Sequence of chain 2.D:
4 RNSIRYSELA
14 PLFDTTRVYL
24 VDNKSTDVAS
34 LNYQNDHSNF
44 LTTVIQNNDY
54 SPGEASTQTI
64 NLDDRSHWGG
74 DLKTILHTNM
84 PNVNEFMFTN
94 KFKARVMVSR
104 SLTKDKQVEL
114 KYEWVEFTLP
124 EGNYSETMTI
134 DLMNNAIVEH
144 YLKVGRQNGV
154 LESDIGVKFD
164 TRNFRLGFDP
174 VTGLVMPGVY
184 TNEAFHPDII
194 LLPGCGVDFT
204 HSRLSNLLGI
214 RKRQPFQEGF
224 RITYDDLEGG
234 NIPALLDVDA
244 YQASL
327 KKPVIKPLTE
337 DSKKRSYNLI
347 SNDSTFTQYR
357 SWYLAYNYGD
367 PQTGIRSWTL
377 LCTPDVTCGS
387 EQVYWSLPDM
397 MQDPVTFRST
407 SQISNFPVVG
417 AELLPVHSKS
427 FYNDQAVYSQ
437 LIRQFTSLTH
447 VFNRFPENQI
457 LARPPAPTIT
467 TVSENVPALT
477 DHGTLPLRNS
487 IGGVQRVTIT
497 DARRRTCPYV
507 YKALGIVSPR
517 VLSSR

A protein and the small-molecule ligand that binds it are described below.
Small molecule (SMILES): CC(C)[C@H](NC(=O)[C@@H]1CCCN1C(=O)[C@H](CC(N)=O)NC(=O)[C@H](Cc1ccccc1)NC(=O)[C@@H](N)[C@@H](C)O)C(=O)N[C@@H](Cc1ccc(O)cc1)C(=O)N1CCC[C@H]1C(=O)N[C@@H](Cc1ccc(O)cc1)C(=O)N[C@@H](CC(=O)O)C(=O)N[C@H](C=O)[C@@H](C)O

Sequence of chain 2.E:
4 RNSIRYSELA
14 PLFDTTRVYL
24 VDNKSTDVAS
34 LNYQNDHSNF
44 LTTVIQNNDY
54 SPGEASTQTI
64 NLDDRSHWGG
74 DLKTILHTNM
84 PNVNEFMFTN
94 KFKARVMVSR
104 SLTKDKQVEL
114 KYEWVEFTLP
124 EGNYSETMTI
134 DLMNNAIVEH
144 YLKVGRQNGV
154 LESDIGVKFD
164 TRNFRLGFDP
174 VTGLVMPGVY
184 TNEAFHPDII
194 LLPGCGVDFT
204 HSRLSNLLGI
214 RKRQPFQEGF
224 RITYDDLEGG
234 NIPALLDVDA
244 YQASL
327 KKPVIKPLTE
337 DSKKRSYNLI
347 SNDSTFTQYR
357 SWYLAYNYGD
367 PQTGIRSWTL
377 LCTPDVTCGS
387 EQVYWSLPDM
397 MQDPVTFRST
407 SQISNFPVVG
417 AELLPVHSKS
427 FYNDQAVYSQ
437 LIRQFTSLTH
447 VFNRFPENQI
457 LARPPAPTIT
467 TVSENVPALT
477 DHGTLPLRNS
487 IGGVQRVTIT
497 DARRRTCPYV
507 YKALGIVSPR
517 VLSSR

Binding-site contacts:
Ligand atom CB contacts residue LYS339 of chain 2.D at 2.9 Å.
Ligand atom CZ contacts residue ARG149 of chain 2.D at 3.8 Å.
Ligand atom CG2 contacts residue GLU155 of chain 2.D at 3.7 Å.
Ligand atom CA contacts residue LYS339 of chain 2.D at 3.1 Å.
Ligand atom OH contacts residue MET179 of chain 2.E at 3.5 Å (h-bond).
Ligand atom C contacts residue HIS446 of chain 2.D at 3.4 Å.
Ligand atom ND2 contacts residue GLU155 of chain 2.D at 3.1 Å (salt-bridge).
Ligand atom CE1 contacts residue ARG149 of chain 2.D at 3.6 Å.
Ligand atom CB contacts residue PRO452 of chain 2.D at 3.9 Å (hydrophobic).
Ligand atom CG contacts residue GLU155 of chain 2.D at 3.8 Å.
Ligand atom CZ contacts residue HIS446 of chain 2.D at 3.7 Å.
Ligand atom CE1 contacts residue THR445 of chain 2.D at 3.3 Å.
Ligand atom CZ contacts residue ASP172 of chain 2.E at 3.9 Å.
Ligand atom CG contacts residue ARG450 of chain 2.D at 3.5 Å.
Ligand atom OH contacts residue LEU239 of chain 2.E at 3.7 Å.
Ligand atom CG contacts residue LYS339 of chain 2.D at 3.8 Å.
Ligand atom CG1 contacts residue PHE451 of chain 2.D at 3.4 Å (hydrophobic).
Ligand atom CG contacts residue PRO452 of chain 2.D at 3.5 Å (hydrophobic).
Ligand atom CA contacts residue GLU155 of chain 2.D at 3.9 Å.
Ligand atom CE1 contacts residue PRO180 of chain 2.E at 3.2 Å (hydrophobic).
Ligand atom CE2 contacts residue HIS446 of chain 2.D at 3.5 Å.
Ligand atom CZ contacts residue THR445 of chain 2.D at 3.4 Å.
Ligand atom O contacts residue ARG450 of chain 2.D at 3.3 Å (salt-bridge).
Ligand atom OD1 contacts residue GLU155 of chain 2.D at 3.8 Å.
Ligand atom OD1 contacts residue LYS339 of chain 2.D at 2.9 Å (salt-bridge).
Ligand atom CE2 contacts residue MET179 of chain 2.E at 3.8 Å (hydrophobic).
Ligand atom CB contacts residue ARG450 of chain 2.D at 3.6 Å.
Ligand atom O contacts residue ARG149 of chain 2.D at 2.6 Å (salt-bridge).
Ligand atom C contacts residue ARG149 of chain 2.D at 3.8 Å.
Ligand atom CB contacts residue GLN245 of chain 2.E at 3.5 Å.
Ligand atom CD1 contacts residue PRO180 of chain 2.E at 3.5 Å (hydrophobic).
Ligand atom OD2 contacts residue LYS339 of chain 2.D at 3.6 Å.
Ligand atom CG1 contacts residue GLU155 of chain 2.D at 3.8 Å.
Ligand atom CG1 contacts residue ARG450 of chain 2.D at 3.4 Å.
Ligand atom OH contacts residue THR445 of chain 2.D at 3.2 Å.
Ligand atom CD contacts residue ARG450 of chain 2.D at 2.9 Å.
Ligand atom CG2 contacts residue LEU145 of chain 2.D at 3.8 Å (hydrophobic).
Ligand atom O contacts residue HIS446 of chain 2.D at 2.8 Å.
Ligand atom CG contacts residue TYR244 of chain 2.E at 3.1 Å (hydrophobic).
Ligand atom OH contacts residue HIS446 of chain 2.D at 3.1 Å (h-bond).